Binding-site contacts:
Ligand atom O2B contacts residue VAL15 of chain 1.A at 3.1 Å (h-bond).
Ligand atom O2A contacts residue SER18 of chain 1.A at 3.3 Å (h-bond).
Ligand atom O3' contacts residue ASP31 of chain 1.A at 3.2 Å (salt-bridge).
Ligand atom O2' contacts residue VAL30 of chain 1.A at 2.9 Å (h-bond).
Ligand atom N3B contacts residue GLY14 of chain 1.A at 3.0 Å (h-bond).
Ligand atom O1G contacts residue GLY61 of chain 1.A at 3.0 Å (h-bond).
Ligand atom O2' contacts residue PHE29 of chain 1.A at 3.4 Å.
Ligand atom O2G contacts residue THR36 of chain 1.A at 2.9 Å (h-bond).
Ligand atom N2 contacts residue ASP120 of chain 1.A at 2.8 Å (salt-bridge).
Ligand atom O2B contacts residue GLY16 of chain 1.A at 2.9 Å (h-bond).
Ligand atom O4' contacts residue LYS118 of chain 1.A at 3.5 Å (salt-bridge).
Ligand atom N1 contacts residue ASP120 of chain 1.A at 2.8 Å (salt-bridge).
Ligand atom O2A contacts residue GLY16 of chain 1.A at 3.5 Å.
Ligand atom O1B contacts residue LYS17 of chain 1.A at 3.4 Å (salt-bridge).
Ligand atom C5 contacts residue LYS118 of chain 1.A at 3.5 Å.
Ligand atom N2 contacts residue LEU121 of chain 1.A at 3.4 Å.
Ligand atom PB contacts residue MG1 of chain 1.D at 3.2 Å.
Ligand atom O6 contacts residue SER146 of chain 1.A at 3.4 Å.
Ligand atom O6 contacts residue LYS118 of chain 1.A at 3.3 Å.
Ligand atom O1B contacts residue MG1 of chain 1.D at 2.1 Å.
Ligand atom O1B contacts residue SER18 of chain 1.A at 2.9 Å (h-bond).
Ligand atom PG contacts residue MG1 of chain 1.D at 3.1 Å.
Ligand atom O3A contacts residue GLY16 of chain 1.A at 3.2 Å (h-bond).
Ligand atom O6 contacts residue ASP120 of chain 1.A at 3.5 Å (salt-bridge).
Ligand atom O2B contacts residue GLY14 of chain 1.A at 3.3 Å (h-bond).
Ligand atom O1G contacts residue LYS17 of chain 1.A at 2.8 Å (salt-bridge).
Ligand atom O6 contacts residue ALA147 of chain 1.A at 2.8 Å (h-bond).
Ligand atom N7 contacts residue ASN117 of chain 1.A at 3.1 Å (h-bond).
Ligand atom O6 contacts residue ASN117 of chain 1.A at 3.3 Å (h-bond).
Ligand atom C6 contacts residue LYS118 of chain 1.A at 3.5 Å.
Ligand atom PB contacts residue LYS17 of chain 1.A at 3.5 Å.
Ligand atom N3B contacts residue MG1 of chain 1.D at 3.3 Å.
Ligand atom O2' contacts residue ASP31 of chain 1.A at 3.2 Å.
Ligand atom O3G contacts residue PRO35 of chain 1.A at 3.4 Å.
Ligand atom O2B contacts residue LYS17 of chain 1.A at 2.8 Å (salt-bridge).
Ligand atom O2G contacts residue MG1 of chain 1.D at 2.1 Å.
Ligand atom O2A contacts residue ALA19 of chain 1.A at 2.7 Å (h-bond).
Ligand atom O6 contacts residue LYS148 of chain 1.A at 3.5 Å (salt-bridge).
Ligand atom C3' contacts residue GLU32 of chain 1.A at 3.5 Å.
Ligand atom O1G contacts residue GLY13 of chain 1.A at 3.4 Å.

Sequence of chain 1.A:
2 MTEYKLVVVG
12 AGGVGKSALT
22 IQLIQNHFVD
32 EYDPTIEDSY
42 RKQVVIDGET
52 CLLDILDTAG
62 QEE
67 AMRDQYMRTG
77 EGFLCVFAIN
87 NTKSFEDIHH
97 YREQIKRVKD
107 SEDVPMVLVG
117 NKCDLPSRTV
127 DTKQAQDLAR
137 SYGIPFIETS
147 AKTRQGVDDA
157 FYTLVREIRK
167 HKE

The small molecule below binds the protein below.
Small molecule (SMILES): Nc1nc2c(ncn2[C@@H]2O[C@H](CO[P](=O)(O)O[P](=O)(O)NP(=O)(O)O)[C@@H](O)[C@H]2O)c(=O)[nH]1